Binding-site contacts:
Ligand atom C7 contacts residue LYS101 of chain 1.A at 3.3 Å.
Ligand atom C4 contacts residue VAL106 of chain 1.A at 3.6 Å (hydrophobic).
Ligand atom C17 contacts residue VAL106 of chain 1.A at 3.2 Å (hydrophobic).
Ligand atom S11 contacts residue PHE227 of chain 1.A at 3.5 Å.
Ligand atom I9 contacts residue GLY190 of chain 1.A at 3.8 Å.
Ligand atom C12 contacts residue HIS235 of chain 1.A at 3.7 Å.
Ligand atom C13 contacts residue PRO236 of chain 1.A at 3.8 Å (hydrophobic).
Ligand atom O14 contacts residue HIS235 of chain 1.A at 3.8 Å.
Ligand atom C2 contacts residue LYS103 of chain 1.A at 3.8 Å.
Ligand atom C13 contacts residue HIS235 of chain 1.A at 3.7 Å.
Ligand atom C3' contacts residue TYR188 of chain 1.A at 3.6 Å (hydrophobic).
Ligand atom C7 contacts residue LEU100 of chain 1.A at 3.6 Å (hydrophobic).
Ligand atom C6 contacts residue LEU100 of chain 1.A at 3.7 Å (hydrophobic).
Ligand atom C2' contacts residue TYR188 of chain 1.A at 3.7 Å (hydrophobic).
Ligand atom N1 contacts residue LEU100 of chain 1.A at 3.6 Å.
Ligand atom C16 contacts residue LYS103 of chain 1.A at 3.5 Å.
Ligand atom C15 contacts residue PRO236 of chain 1.A at 3.2 Å (hydrophobic).
Ligand atom O8 contacts residue LYS103 of chain 1.A at 3.2 Å.
Ligand atom O7' contacts residue VAL106 of chain 1.A at 3.3 Å.
Ligand atom C4' contacts residue TYR188 of chain 1.A at 3.5 Å (hydrophobic).
Ligand atom I9 contacts residue TYR181 of chain 1.A at 3.7 Å.
Ligand atom C5 contacts residue LEU100 of chain 1.A at 3.8 Å (hydrophobic).
Ligand atom N1 contacts residue LYS101 of chain 1.A at 2.7 Å (salt-bridge).
Ligand atom C8' contacts residue TYR188 of chain 1.A at 3.5 Å (hydrophobic).
Ligand atom I9 contacts residue TYR188 of chain 1.A at 3.4 Å.
Ligand atom O8 contacts residue LYS101 of chain 1.A at 3.6 Å.
Ligand atom O8 contacts residue VAL179 of chain 1.A at 3.8 Å.
Ligand atom C9' contacts residue PRO95 of chain 1.A at 3.8 Å (hydrophobic).
Ligand atom O14 contacts residue PRO236 of chain 1.A at 3.4 Å.
Ligand atom C16 contacts residue VAL106 of chain 1.A at 3.5 Å (hydrophobic).
Ligand atom C12 contacts residue PHE227 of chain 1.A at 3.4 Å (hydrophobic).
Ligand atom C12 contacts residue LEU234 of chain 1.A at 3.8 Å (hydrophobic).
Ligand atom C9' contacts residue LEU100 of chain 1.A at 3.7 Å (hydrophobic).
Ligand atom C6' contacts residue LEU100 of chain 1.A at 3.6 Å (hydrophobic).
Ligand atom C2 contacts residue LYS101 of chain 1.A at 3.6 Å.
Ligand atom C3' contacts residue LEU234 of chain 1.A at 3.5 Å (hydrophobic).
Ligand atom C6 contacts residue LYS101 of chain 1.A at 3.5 Å.
Ligand atom C4' contacts residue LEU234 of chain 1.A at 3.6 Å (hydrophobic).
Ligand atom C7 contacts residue TYR318 of chain 1.A at 3.5 Å (hydrophobic).
Ligand atom C16 contacts residue PRO236 of chain 1.A at 3.5 Å (hydrophobic).

A small-molecule ligand and the protein it binds are described below.
Small molecule (SMILES): Cc1cc(C)cc(Oc2c(CSCc3ccco3)c(C)[nH]c(=O)c2I)c1

Sequence of chain 1.A:
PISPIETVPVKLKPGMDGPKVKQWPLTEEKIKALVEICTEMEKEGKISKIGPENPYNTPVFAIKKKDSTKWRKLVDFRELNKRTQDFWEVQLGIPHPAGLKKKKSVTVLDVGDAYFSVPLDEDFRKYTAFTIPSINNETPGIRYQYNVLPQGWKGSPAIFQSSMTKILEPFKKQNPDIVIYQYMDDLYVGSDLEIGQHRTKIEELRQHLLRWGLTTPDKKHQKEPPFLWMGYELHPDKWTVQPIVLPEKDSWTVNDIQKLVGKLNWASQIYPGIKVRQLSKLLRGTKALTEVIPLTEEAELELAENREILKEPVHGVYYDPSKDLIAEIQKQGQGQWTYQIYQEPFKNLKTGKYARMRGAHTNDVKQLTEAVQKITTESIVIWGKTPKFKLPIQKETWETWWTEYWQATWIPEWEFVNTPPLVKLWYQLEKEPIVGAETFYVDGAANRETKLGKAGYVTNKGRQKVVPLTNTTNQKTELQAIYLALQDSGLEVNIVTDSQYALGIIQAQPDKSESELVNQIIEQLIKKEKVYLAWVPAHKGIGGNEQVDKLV